Binding-site contacts:
Ligand atom C07 contacts residue TRP32 of chain 1.A at 3.8 Å (hydrophobic).
Ligand atom O03 contacts residue VAL38 of chain 1.A at 3.5 Å.
Ligand atom C02 contacts residue ASN89 of chain 1.A at 4.0 Å.
Ligand atom C15 contacts residue VAL43 of chain 1.A at 3.6 Å (hydrophobic).
Ligand atom O03 contacts residue ASN39 of chain 1.A at 3.2 Å (h-bond).
Ligand atom C17 contacts residue VAL43 of chain 1.A at 4.0 Å (hydrophobic).
Ligand atom O01 contacts residue ASN89 of chain 1.A at 3.1 Å (h-bond).
Ligand atom C02 contacts residue ILE95 of chain 1.A at 3.9 Å (hydrophobic).
Ligand atom C02 contacts residue VAL38 of chain 1.A at 3.8 Å (hydrophobic).
Ligand atom C08 contacts residue TRP32 of chain 1.A at 3.7 Å (hydrophobic).
Ligand atom C13 contacts residue ILE95 of chain 1.A at 3.7 Å (hydrophobic).
Ligand atom O03 contacts residue PRO37 of chain 1.A at 4.2 Å.
Ligand atom C01 contacts residue VAL38 of chain 1.A at 3.9 Å (hydrophobic).
Ligand atom C14 contacts residue ILE95 of chain 1.A at 4.1 Å (hydrophobic).
Ligand atom S contacts residue ASN39 of chain 1.A at 4.1 Å.
Ligand atom C22 contacts residue VAL43 of chain 1.A at 3.4 Å (hydrophobic).
Ligand atom C01 contacts residue PRO33 of chain 1.A at 3.4 Å (hydrophobic).
Ligand atom C04 contacts residue ILE95 of chain 1.A at 4.1 Å (hydrophobic).
Ligand atom S contacts residue VAL38 of chain 1.A at 4.2 Å.
Ligand atom C17 contacts residue LEU42 of chain 1.A at 4.0 Å (hydrophobic).
Ligand atom C03 contacts residue VAL38 of chain 1.A at 3.9 Å (hydrophobic).
Ligand atom N1 contacts residue ILE95 of chain 1.A at 3.7 Å.
Ligand atom C1 contacts residue ILE95 of chain 1.A at 4.0 Å (hydrophobic).
Ligand atom C12 contacts residue VAL38 of chain 1.A at 3.7 Å (hydrophobic).
Ligand atom C12 contacts residue PRO33 of chain 1.A at 3.5 Å (hydrophobic).
Ligand atom S contacts residue PRO37 of chain 1.A at 4.0 Å.
Ligand atom C1 contacts residue VAL43 of chain 1.A at 4.1 Å (hydrophobic).
Ligand atom C01 contacts residue PHE34 of chain 1.A at 3.8 Å (hydrophobic).
Ligand atom C12 contacts residue PRO37 of chain 1.A at 3.4 Å (hydrophobic).
Ligand atom O02 contacts residue PRO37 of chain 1.A at 3.8 Å.
Ligand atom C05 contacts residue ILE95 of chain 1.A at 4.0 Å (hydrophobic).
Ligand atom O01 contacts residue ILE95 of chain 1.A at 4.1 Å.
Ligand atom C1 contacts residue ASN89 of chain 1.A at 4.1 Å.
Ligand atom C04 contacts residue PRO33 of chain 1.A at 3.2 Å (hydrophobic).
Ligand atom O01 contacts residue VAL38 of chain 1.A at 4.2 Å.
Ligand atom C14 contacts residue VAL43 of chain 1.A at 3.9 Å (hydrophobic).
Ligand atom C12 contacts residue LEU36 of chain 1.A at 3.1 Å (hydrophobic).
Ligand atom C01 contacts residue ILE95 of chain 1.A at 4.2 Å (hydrophobic).
Ligand atom O1 contacts residue VAL43 of chain 1.A at 3.6 Å.
Ligand atom C03 contacts residue ILE95 of chain 1.A at 3.9 Å (hydrophobic).

This protein binds this small molecule.
Small molecule (SMILES): CC(=O)c1cc(-c2ccccc2S(C)(=O)=O)c2cc(Oc3ccccc3)ccn12

Sequence of chain 1.A:
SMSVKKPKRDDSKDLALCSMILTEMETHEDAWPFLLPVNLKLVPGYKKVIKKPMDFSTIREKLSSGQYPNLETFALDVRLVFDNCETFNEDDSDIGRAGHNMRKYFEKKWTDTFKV